Sequence of chain 1.A:
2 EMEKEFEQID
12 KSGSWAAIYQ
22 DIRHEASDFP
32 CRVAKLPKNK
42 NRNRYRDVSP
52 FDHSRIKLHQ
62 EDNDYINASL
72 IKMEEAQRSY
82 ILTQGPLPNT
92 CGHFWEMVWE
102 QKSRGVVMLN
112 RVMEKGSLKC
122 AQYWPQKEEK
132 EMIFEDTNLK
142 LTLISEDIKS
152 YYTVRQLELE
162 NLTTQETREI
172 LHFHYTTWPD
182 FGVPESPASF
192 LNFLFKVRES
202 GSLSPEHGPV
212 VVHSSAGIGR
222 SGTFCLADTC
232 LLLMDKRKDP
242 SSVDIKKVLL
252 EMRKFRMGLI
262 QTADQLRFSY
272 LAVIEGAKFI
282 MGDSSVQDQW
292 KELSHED

Binding-site contacts:
Ligand atom O4B contacts residue BPM1 of chain 1.D at 1.6 Å (h-bond).
Ligand atom O3B contacts residue BPM1 of chain 1.D at 1.3 Å (h-bond).
Ligand atom C3B contacts residue BPM1 of chain 1.D at 1.6 Å.
Ligand atom PB contacts residue BPM1 of chain 1.D at 1.4 Å.
Ligand atom C0 contacts residue TYR46 of chain 1.A at 3.7 Å (hydrophobic).
Ligand atom O3A contacts residue GLY220 of chain 1.A at 2.9 Å (h-bond).
Ligand atom O4A contacts residue GLY220 of chain 1.A at 3.5 Å.
Ligand atom C5B contacts residue BPM1 of chain 1.D at 2.6 Å.
Ligand atom PA contacts residue GLY220 of chain 1.A at 3.8 Å.
Ligand atom O4A contacts residue SER215 of chain 1.A at 3.7 Å.
Ligand atom C6B contacts residue BPM1 of chain 1.D at 3.6 Å.
Ligand atom PA contacts residue SER215 of chain 1.A at 3.4 Å.
Ligand atom PA contacts residue ARG221 of chain 1.A at 3.8 Å.
Ligand atom C4A contacts residue PHE182 of chain 1.A at 3.8 Å (hydrophobic).
Ligand atom O2A contacts residue SER215 of chain 1.A at 3.4 Å.
Ligand atom O2A contacts residue SER216 of chain 1.A at 2.9 Å (h-bond).
Ligand atom C2B contacts residue BPM1 of chain 1.D at 2.9 Å.
Ligand atom C5A contacts residue ALA217 of chain 1.A at 3.5 Å (hydrophobic).
Ligand atom C1A contacts residue ALA217 of chain 1.A at 3.6 Å (hydrophobic).
Ligand atom C4B contacts residue BPM1 of chain 1.D at 1.4 Å.
Ligand atom O2A contacts residue ALA217 of chain 1.A at 3.1 Å (h-bond).
Ligand atom C6A contacts residue ALA217 of chain 1.A at 3.5 Å (hydrophobic).
Ligand atom C5A contacts residue PHE182 of chain 1.A at 3.6 Å (hydrophobic).
Ligand atom O4A contacts residue ARG221 of chain 1.A at 2.9 Å (salt-bridge).
Ligand atom C2A contacts residue ALA217 of chain 1.A at 3.7 Å (hydrophobic).
Ligand atom C4A contacts residue ALA217 of chain 1.A at 3.5 Å (hydrophobic).
Ligand atom O3A contacts residue ALA217 of chain 1.A at 3.7 Å.
Ligand atom O1B contacts residue BPM1 of chain 1.D at 1.4 Å (h-bond).
Ligand atom O2B contacts residue BPM1 of chain 1.D at 1.7 Å (h-bond).
Ligand atom C3A contacts residue PHE182 of chain 1.A at 3.8 Å (hydrophobic).
Ligand atom C3A contacts residue ALA217 of chain 1.A at 3.6 Å (hydrophobic).
Ligand atom C2A contacts residue TYR46 of chain 1.A at 3.7 Å (hydrophobic).
Ligand atom C6B contacts residue PHE182 of chain 1.A at 3.8 Å (hydrophobic).
Ligand atom C6A contacts residue PHE182 of chain 1.A at 3.7 Å (hydrophobic).
Ligand atom O3A contacts residue SER215 of chain 1.A at 2.8 Å (h-bond).
Ligand atom C1B contacts residue BPM1 of chain 1.D at 3.7 Å.
Ligand atom O2A contacts residue ARG221 of chain 1.A at 3.0 Å (salt-bridge).
Ligand atom C5A contacts residue ILE219 of chain 1.A at 3.7 Å (hydrophobic).
Ligand atom O3A contacts residue GLY218 of chain 1.A at 3.4 Å (h-bond).
Ligand atom O3A contacts residue ILE219 of chain 1.A at 3.1 Å (h-bond).

The small molecule below binds the protein below.
Small molecule (SMILES): O=P(O)(O)Oc1ccc(Cc2ccc(OP(=O)(O)O)cc2)cc1